Sequence of chain 1.A:
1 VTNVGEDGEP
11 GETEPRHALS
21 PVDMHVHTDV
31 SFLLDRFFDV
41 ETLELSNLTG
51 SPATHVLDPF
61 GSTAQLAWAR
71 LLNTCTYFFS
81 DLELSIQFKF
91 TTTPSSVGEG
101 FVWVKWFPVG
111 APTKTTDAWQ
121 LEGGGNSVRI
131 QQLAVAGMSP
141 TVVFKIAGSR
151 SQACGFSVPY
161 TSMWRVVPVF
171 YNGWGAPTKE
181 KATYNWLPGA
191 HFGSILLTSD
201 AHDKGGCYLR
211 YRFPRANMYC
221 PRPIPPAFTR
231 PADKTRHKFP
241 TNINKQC

Sequence of chain 5.A:
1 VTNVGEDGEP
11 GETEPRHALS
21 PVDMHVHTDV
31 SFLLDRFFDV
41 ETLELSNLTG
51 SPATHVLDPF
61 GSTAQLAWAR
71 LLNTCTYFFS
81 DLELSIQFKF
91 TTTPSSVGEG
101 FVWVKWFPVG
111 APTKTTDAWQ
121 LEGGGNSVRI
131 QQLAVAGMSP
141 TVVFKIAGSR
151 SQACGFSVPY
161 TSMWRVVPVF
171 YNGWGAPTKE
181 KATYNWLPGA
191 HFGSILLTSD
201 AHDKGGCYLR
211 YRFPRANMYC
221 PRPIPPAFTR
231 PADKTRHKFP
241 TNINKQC

A protein and the small-molecule ligand that binds it are described below.
Small molecule (SMILES): CC(=O)N[C@H]1[C@H]([C@H](O)[C@H](O)CO)O[C@@](O[C@H]2[C@@H](O)[C@@H](CO)O[C@@H](O[C@H]3[C@H](O)[C@@H](O)[C@@H](O)O[C@@H]3CO)[C@@H]2O)(C(=O)O)C[C@@H]1O

Binding-site contacts:
Ligand atom O10 contacts residue GLN65 of chain 1.A at 4.0 Å.
Ligand atom O1B contacts residue ARG129 of chain 5.A at 3.9 Å.
Ligand atom C8 contacts residue GLN120 of chain 5.A at 4.1 Å.
Ligand atom O1A contacts residue ARG129 of chain 5.A at 3.3 Å (salt-bridge).
Ligand atom O1A contacts residue ALA118 of chain 5.A at 4.5 Å.
Ligand atom O8 contacts residue TRP119 of chain 5.A at 3.8 Å.
Ligand atom C1 contacts residue ARG129 of chain 5.A at 4.0 Å.
Ligand atom C11 contacts residue TRP119 of chain 5.A at 4.4 Å (hydrophobic).
Ligand atom C11 contacts residue ALA118 of chain 5.A at 3.9 Å (hydrophobic).
Ligand atom C11 contacts residue GLN132 of chain 5.A at 4.3 Å.
Ligand atom O8 contacts residue ALA118 of chain 5.A at 3.8 Å.
Ligand atom O8 contacts residue GLN120 of chain 5.A at 2.8 Å (h-bond).
Ligand atom C8 contacts residue ALA118 of chain 5.A at 4.3 Å (hydrophobic).
Ligand atom N5 contacts residue ALA118 of chain 5.A at 2.8 Å (h-bond).
Ligand atom C10 contacts residue GLN65 of chain 1.A at 4.5 Å.
Ligand atom C4 contacts residue ALA118 of chain 5.A at 4.0 Å (hydrophobic).
Ligand atom C10 contacts residue ALA64 of chain 1.A at 4.5 Å (hydrophobic).
Ligand atom O9 contacts residue GLN120 of chain 5.A at 3.5 Å (h-bond).
Ligand atom C11 contacts residue GLN65 of chain 1.A at 3.7 Å.
Ligand atom O9 contacts residue THR42 of chain 1.A at 4.0 Å.
Ligand atom C9 contacts residue TRP119 of chain 5.A at 4.3 Å (hydrophobic).
Ligand atom C6 contacts residue ALA118 of chain 5.A at 3.4 Å (hydrophobic).
Ligand atom C7 contacts residue ALA118 of chain 5.A at 3.6 Å (hydrophobic).
Ligand atom C10 contacts residue ALA118 of chain 5.A at 3.8 Å (hydrophobic).
Ligand atom C5 contacts residue ALA118 of chain 5.A at 3.6 Å (hydrophobic).
Ligand atom O10 contacts residue ALA64 of chain 1.A at 3.8 Å.